Sequence of chain 1.A:
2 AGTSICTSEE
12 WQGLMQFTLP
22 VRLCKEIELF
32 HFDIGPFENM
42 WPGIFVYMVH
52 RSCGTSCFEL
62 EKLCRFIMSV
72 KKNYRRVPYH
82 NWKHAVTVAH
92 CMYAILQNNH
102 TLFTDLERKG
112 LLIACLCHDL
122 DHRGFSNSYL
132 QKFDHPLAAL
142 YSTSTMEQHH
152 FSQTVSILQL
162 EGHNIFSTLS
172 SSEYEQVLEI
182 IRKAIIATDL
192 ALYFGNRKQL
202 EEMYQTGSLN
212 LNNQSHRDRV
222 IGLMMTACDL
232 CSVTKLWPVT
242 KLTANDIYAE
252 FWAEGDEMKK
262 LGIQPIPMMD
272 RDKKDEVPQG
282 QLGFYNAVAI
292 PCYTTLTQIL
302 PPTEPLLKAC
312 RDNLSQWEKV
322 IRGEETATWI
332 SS

The small molecule below binds the protein below.
Small molecule (SMILES): O=[N+]([O-])c1cccc2ncccc12

Binding-site contacts:
Ligand atom C5 contacts residue PHE285 of chain 1.A at 3.9 Å (hydrophobic).
Ligand atom C6 contacts residue PHE285 of chain 1.A at 4.0 Å (hydrophobic).
Ligand atom C11 contacts residue PHE252 of chain 1.A at 3.9 Å (hydrophobic).
Ligand atom N9 contacts residue TYR249 of chain 1.A at 4.2 Å.
Ligand atom O3 contacts residue TYR80 of chain 1.A at 4.1 Å.
Ligand atom N2 contacts residue LEU231 of chain 1.A at 4.0 Å.
Ligand atom O1 contacts residue LEU231 of chain 1.A at 4.3 Å.
Ligand atom C10 contacts residue PHE252 of chain 1.A at 4.2 Å (hydrophobic).
Ligand atom N2 contacts residue PHE285 of chain 1.A at 3.9 Å.
Ligand atom C13 contacts residue PHE285 of chain 1.A at 3.7 Å (hydrophobic).
Ligand atom C4 contacts residue PHE285 of chain 1.A at 3.7 Å (hydrophobic).
Ligand atom C7 contacts residue GLN282 of chain 1.A at 3.2 Å.
Ligand atom C10 contacts residue TYR249 of chain 1.A at 4.4 Å (hydrophobic).
Ligand atom O1 contacts residue LEU191 of chain 1.A at 4.0 Å.
Ligand atom C4 contacts residue ILE248 of chain 1.A at 4.4 Å (hydrophobic).
Ligand atom C8 contacts residue PHE285 of chain 1.A at 3.7 Å (hydrophobic).
Ligand atom C10 contacts residue GLN282 of chain 1.A at 4.1 Å.
Ligand atom C6 contacts residue GLN282 of chain 1.A at 4.2 Å.
Ligand atom C12 contacts residue PHE285 of chain 1.A at 3.6 Å (hydrophobic).
Ligand atom C5 contacts residue ILE248 of chain 1.A at 3.6 Å (hydrophobic).
Ligand atom C11 contacts residue PHE285 of chain 1.A at 3.6 Å (hydrophobic).
Ligand atom C13 contacts residue PHE252 of chain 1.A at 4.4 Å (hydrophobic).
Ligand atom C10 contacts residue PHE285 of chain 1.A at 3.7 Å (hydrophobic).
Ligand atom C6 contacts residue VAL234 of chain 1.A at 4.2 Å (hydrophobic).
Ligand atom C12 contacts residue PHE252 of chain 1.A at 3.8 Å (hydrophobic).
Ligand atom O3 contacts residue LEU231 of chain 1.A at 3.8 Å.
Ligand atom C10 contacts residue MET269 of chain 1.A at 3.4 Å (hydrophobic).
Ligand atom C8 contacts residue GLN282 of chain 1.A at 3.5 Å.
Ligand atom C7 contacts residue ILE248 of chain 1.A at 4.4 Å (hydrophobic).
Ligand atom N9 contacts residue PHE285 of chain 1.A at 3.6 Å.
Ligand atom O1 contacts residue PHE285 of chain 1.A at 4.0 Å.
Ligand atom C6 contacts residue ILE248 of chain 1.A at 3.6 Å (hydrophobic).
Ligand atom C11 contacts residue MET269 of chain 1.A at 3.5 Å (hydrophobic).
Ligand atom C7 contacts residue PHE285 of chain 1.A at 3.7 Å (hydrophobic).
Ligand atom N9 contacts residue GLN282 of chain 1.A at 3.0 Å (h-bond).